This protein binds this small molecule.
Small molecule (SMILES): O=CN(CNC(=O)c1ccc(Cl)cc1)CC1CC1

Sequence of chain 1.B:
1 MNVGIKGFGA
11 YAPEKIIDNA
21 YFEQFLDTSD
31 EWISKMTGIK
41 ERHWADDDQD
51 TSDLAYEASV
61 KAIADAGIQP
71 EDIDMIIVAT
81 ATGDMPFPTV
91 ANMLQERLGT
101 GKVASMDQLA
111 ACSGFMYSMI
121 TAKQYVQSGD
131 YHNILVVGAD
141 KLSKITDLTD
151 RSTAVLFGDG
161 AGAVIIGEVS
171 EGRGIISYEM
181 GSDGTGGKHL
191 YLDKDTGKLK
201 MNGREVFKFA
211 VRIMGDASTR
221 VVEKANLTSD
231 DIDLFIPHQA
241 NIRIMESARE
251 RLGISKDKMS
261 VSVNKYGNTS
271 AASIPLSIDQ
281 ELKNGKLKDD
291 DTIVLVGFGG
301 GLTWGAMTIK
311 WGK

Sequence of chain 1.A:
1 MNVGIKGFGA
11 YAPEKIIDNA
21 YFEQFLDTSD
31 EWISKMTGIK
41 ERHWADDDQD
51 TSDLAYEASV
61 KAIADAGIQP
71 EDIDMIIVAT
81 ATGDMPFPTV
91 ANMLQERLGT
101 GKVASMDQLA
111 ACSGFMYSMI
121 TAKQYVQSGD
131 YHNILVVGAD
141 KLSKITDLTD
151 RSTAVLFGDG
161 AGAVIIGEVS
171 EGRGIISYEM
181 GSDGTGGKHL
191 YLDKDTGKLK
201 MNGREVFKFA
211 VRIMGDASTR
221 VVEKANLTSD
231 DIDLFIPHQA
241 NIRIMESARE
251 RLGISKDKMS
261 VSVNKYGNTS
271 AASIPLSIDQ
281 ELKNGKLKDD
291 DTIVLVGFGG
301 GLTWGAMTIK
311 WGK

Binding-site contacts:
Ligand atom CL1 contacts residue ASN241 of chain 1.B at 3.9 Å.
Ligand atom C7 contacts residue PHE87 of chain 1.A at 3.6 Å (hydrophobic).
Ligand atom C9 contacts residue ASN268 of chain 1.B at 3.0 Å.
Ligand atom C9 contacts residue PHE157 of chain 1.B at 3.8 Å (hydrophobic).
Ligand atom N3 contacts residue CYS112 of chain 1.B at 3.8 Å.
Ligand atom C14 contacts residue MET201 of chain 1.B at 3.6 Å (hydrophobic).
Ligand atom O3 contacts residue CYS112 of chain 1.B at 2.6 Å (h-bond).
Ligand atom C16 contacts residue PHE298 of chain 1.B at 3.6 Å (hydrophobic).
Ligand atom C4 contacts residue CYS112 of chain 1.B at 1.7 Å (hydrophobic).
Ligand atom C6 contacts residue PHE87 of chain 1.A at 3.6 Å (hydrophobic).
Ligand atom O4 contacts residue LEU199 of chain 1.B at 3.7 Å.
Ligand atom O4 contacts residue LEU190 of chain 1.B at 3.2 Å.
Ligand atom C16 contacts residue HIS238 of chain 1.B at 3.6 Å.
Ligand atom C15 contacts residue HIS238 of chain 1.B at 3.7 Å.
Ligand atom C12 contacts residue ALA240 of chain 1.B at 4.0 Å (hydrophobic).
Ligand atom C10 contacts residue PHE157 of chain 1.B at 3.4 Å (hydrophobic).
Ligand atom N2 contacts residue CYS112 of chain 1.B at 2.6 Å (h-bond).
Ligand atom C5 contacts residue CYS112 of chain 1.B at 4.0 Å (hydrophobic).
Ligand atom C15 contacts residue ASN268 of chain 1.B at 3.7 Å.
Ligand atom C13 contacts residue VAL206 of chain 1.B at 3.8 Å (hydrophobic).
Ligand atom C8 contacts residue CYS112 of chain 1.B at 4.0 Å (hydrophobic).
Ligand atom O4 contacts residue PHE157 of chain 1.B at 3.4 Å.
Ligand atom C10 contacts residue LEU190 of chain 1.B at 4.0 Å (hydrophobic).
Ligand atom C8 contacts residue ALA111 of chain 1.B at 3.6 Å (hydrophobic).
Ligand atom C5 contacts residue LEU199 of chain 1.B at 3.9 Å (hydrophobic).
Ligand atom C8 contacts residue SER270 of chain 1.B at 3.6 Å.
Ligand atom C8 contacts residue ALA81 of chain 1.B at 3.9 Å (hydrophobic).
Ligand atom C12 contacts residue PHE298 of chain 1.B at 3.8 Å (hydrophobic).
Ligand atom O3 contacts residue GLY300 of chain 1.B at 3.1 Å (h-bond).
Ligand atom C9 contacts residue CYS112 of chain 1.B at 2.8 Å (hydrophobic).
Ligand atom O3 contacts residue ALA111 of chain 1.B at 3.2 Å.
Ligand atom C15 contacts residue ALA240 of chain 1.B at 4.0 Å (hydrophobic).
Ligand atom N3 contacts residue PHE157 of chain 1.B at 3.2 Å.
Ligand atom N3 contacts residue ASN268 of chain 1.B at 3.8 Å.
Ligand atom C16 contacts residue ALA240 of chain 1.B at 3.2 Å (hydrophobic).
Ligand atom O3 contacts residue GLY299 of chain 1.B at 3.1 Å.
Ligand atom C13 contacts residue MET201 of chain 1.B at 3.9 Å (hydrophobic).
Ligand atom C6 contacts residue LEU142 of chain 1.B at 3.6 Å (hydrophobic).
Ligand atom C11 contacts residue PHE157 of chain 1.B at 3.9 Å (hydrophobic).
Ligand atom CL1 contacts residue ILE244 of chain 1.B at 3.5 Å.